Binding-site contacts:
Ligand atom N1 contacts residue PHE194 of chain 1.C at 3.8 Å.
Ligand atom CI contacts residue THR94 of chain 1.C at 3.8 Å.
Ligand atom C5 contacts residue GLY95 of chain 1.C at 3.5 Å.
Ligand atom C5 contacts residue PHE161 of chain 1.C at 4.0 Å (hydrophobic).
Ligand atom O2 contacts residue MET196 of chain 1.C at 3.6 Å.
Ligand atom C2 contacts residue GLU195 of chain 1.C at 4.1 Å.
Ligand atom N3 contacts residue PHE161 of chain 1.C at 3.9 Å.
Ligand atom N1 contacts residue GLN165 of chain 1.C at 2.8 Å (h-bond).
Ligand atom O6 contacts residue ARG167 of chain 1.C at 2.8 Å (salt-bridge).
Ligand atom N1 contacts residue GLY95 of chain 1.C at 4.2 Å.
Ligand atom O2 contacts residue PHE194 of chain 1.C at 3.9 Å.
Ligand atom C6 contacts residue PHE161 of chain 1.C at 3.8 Å (hydrophobic).
Ligand atom N1 contacts residue ARG167 of chain 1.C at 4.0 Å.
Ligand atom C2 contacts residue PHE161 of chain 1.C at 3.6 Å (hydrophobic).
Ligand atom O2 contacts residue PHE161 of chain 1.C at 3.9 Å.
Ligand atom C4 contacts residue THR94 of chain 1.C at 4.0 Å.
Ligand atom N3 contacts residue THR93 of chain 1.C at 4.0 Å.
Ligand atom O6 contacts residue GLN165 of chain 1.C at 3.7 Å.
Ligand atom O6 contacts residue ILE220 of chain 1.C at 3.6 Å.
Ligand atom C2 contacts residue PHE194 of chain 1.C at 3.8 Å (hydrophobic).
Ligand atom C5 contacts residue THR94 of chain 1.C at 3.8 Å.
Ligand atom C4 contacts residue PHE161 of chain 1.C at 4.1 Å (hydrophobic).
Ligand atom C4 contacts residue GLY95 of chain 1.C at 4.1 Å.
Ligand atom C5 contacts residue ILE220 of chain 1.C at 4.1 Å (hydrophobic).
Ligand atom O2 contacts residue GLN165 of chain 1.C at 2.9 Å (h-bond).
Ligand atom O2 contacts residue TRS1 of chain 1.HA at 3.3 Å.
Ligand atom C2 contacts residue TRS1 of chain 1.HA at 3.8 Å.
Ligand atom CI contacts residue ILE219 of chain 1.C at 3.7 Å (hydrophobic).
Ligand atom C6 contacts residue GLN165 of chain 1.C at 3.8 Å.
Ligand atom N3 contacts residue TRS1 of chain 1.HA at 2.8 Å (h-bond).
Ligand atom O2 contacts residue GLU195 of chain 1.C at 3.4 Å.
Ligand atom C2 contacts residue GLN165 of chain 1.C at 3.6 Å.
Ligand atom CI contacts residue THR93 of chain 1.C at 3.4 Å.
Ligand atom C6 contacts residue ARG167 of chain 1.C at 3.7 Å.
Ligand atom N1 contacts residue PHE161 of chain 1.C at 3.6 Å.
Ligand atom C4 contacts residue THR93 of chain 1.C at 4.1 Å.
Ligand atom C6 contacts residue GLY95 of chain 1.C at 3.6 Å.
Ligand atom O6 contacts residue GLY95 of chain 1.C at 3.5 Å.
Ligand atom CI contacts residue TRS1 of chain 1.HA at 3.3 Å.
Ligand atom C4 contacts residue TRS1 of chain 1.HA at 3.5 Å.

The small molecule below binds the protein below.
Small molecule (SMILES): Cc1cc(O)nc(O)n1

Sequence of chain 1.C:
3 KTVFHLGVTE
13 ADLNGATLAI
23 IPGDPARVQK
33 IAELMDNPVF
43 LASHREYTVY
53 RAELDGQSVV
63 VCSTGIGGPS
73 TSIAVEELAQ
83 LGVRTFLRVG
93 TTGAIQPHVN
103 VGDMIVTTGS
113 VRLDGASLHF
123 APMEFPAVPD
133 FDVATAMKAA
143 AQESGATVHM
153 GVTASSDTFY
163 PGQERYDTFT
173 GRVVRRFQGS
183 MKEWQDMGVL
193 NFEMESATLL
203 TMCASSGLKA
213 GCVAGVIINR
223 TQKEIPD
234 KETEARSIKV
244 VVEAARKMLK